Binding-site contacts:
Ligand atom C8 contacts residue ASN183 of chain 1.A at 4.4 Å.
Ligand atom C3 contacts residue ASN183 of chain 1.A at 3.8 Å.
Ligand atom C5 contacts residue ASN183 of chain 1.A at 3.7 Å.
Ligand atom N2 contacts residue ASN183 of chain 1.A at 2.9 Å (h-bond).
Ligand atom C2 contacts residue ASN183 of chain 1.A at 2.5 Å.
Ligand atom C7 contacts residue ASN183 of chain 1.A at 3.3 Å.
Ligand atom C4 contacts residue ASN183 of chain 1.A at 4.3 Å.
Ligand atom C8 contacts residue SER247 of chain 1.A at 4.0 Å.
Ligand atom O5 contacts residue ASN183 of chain 1.A at 2.4 Å (h-bond).
Ligand atom O7 contacts residue ASN183 of chain 1.A at 3.3 Å (h-bond).
Ligand atom C1 contacts residue ASN183 of chain 1.A at 1.5 Å.

This protein binds this small molecule.
Small molecule (SMILES): CC(=O)N[C@@H]1[C@@H](O)[C@H](O)[C@@H](CO)O[C@H]1O

Sequence of chain 1.A:
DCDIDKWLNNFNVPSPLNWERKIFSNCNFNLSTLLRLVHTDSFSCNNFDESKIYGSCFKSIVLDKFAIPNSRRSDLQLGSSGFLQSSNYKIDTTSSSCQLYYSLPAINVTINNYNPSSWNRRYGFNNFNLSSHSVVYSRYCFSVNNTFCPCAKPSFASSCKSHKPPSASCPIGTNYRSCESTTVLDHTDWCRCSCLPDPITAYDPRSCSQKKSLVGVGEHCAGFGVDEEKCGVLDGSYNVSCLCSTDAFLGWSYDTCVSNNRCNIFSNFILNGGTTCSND